Sequence of chain 1.A:
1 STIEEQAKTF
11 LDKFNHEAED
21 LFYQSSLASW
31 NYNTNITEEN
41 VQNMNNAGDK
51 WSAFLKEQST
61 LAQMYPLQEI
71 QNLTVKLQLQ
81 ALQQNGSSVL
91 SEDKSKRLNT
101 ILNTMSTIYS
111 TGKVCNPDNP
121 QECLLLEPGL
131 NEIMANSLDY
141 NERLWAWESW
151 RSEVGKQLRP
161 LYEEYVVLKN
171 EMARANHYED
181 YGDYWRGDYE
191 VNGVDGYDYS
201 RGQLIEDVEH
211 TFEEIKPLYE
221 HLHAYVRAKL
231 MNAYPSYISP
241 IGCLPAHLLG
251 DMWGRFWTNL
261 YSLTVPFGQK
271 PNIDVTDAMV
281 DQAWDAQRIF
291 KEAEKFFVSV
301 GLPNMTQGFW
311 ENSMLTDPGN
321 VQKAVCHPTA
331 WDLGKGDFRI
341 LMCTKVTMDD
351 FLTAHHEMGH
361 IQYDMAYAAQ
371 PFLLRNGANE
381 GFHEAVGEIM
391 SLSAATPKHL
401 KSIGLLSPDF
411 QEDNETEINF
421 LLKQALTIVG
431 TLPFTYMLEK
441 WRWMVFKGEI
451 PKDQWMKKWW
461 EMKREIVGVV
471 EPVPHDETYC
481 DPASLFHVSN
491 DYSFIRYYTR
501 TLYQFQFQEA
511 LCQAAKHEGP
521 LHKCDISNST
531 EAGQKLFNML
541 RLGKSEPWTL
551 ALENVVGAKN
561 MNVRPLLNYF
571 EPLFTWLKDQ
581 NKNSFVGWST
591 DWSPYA

The protein below binds the small molecule below.
Small molecule (SMILES): CC(=O)N[C@@H]1[C@@H](O)[C@H](O)[C@@H](CO)O[C@H]1O

Binding-site contacts:
Ligand atom O5 contacts residue THR37 of chain 1.A at 3.6 Å.
Ligand atom C5 contacts residue THR37 of chain 1.A at 4.1 Å.
Ligand atom N2 contacts residue ASN35 of chain 1.A at 2.9 Å (h-bond).
Ligand atom O5 contacts residue ASN40 of chain 1.A at 4.4 Å.
Ligand atom C5 contacts residue ASN35 of chain 1.A at 3.7 Å.
Ligand atom C1 contacts residue ASN35 of chain 1.A at 1.4 Å.
Ligand atom O5 contacts residue ASN35 of chain 1.A at 2.4 Å (h-bond).
Ligand atom C2 contacts residue ASN35 of chain 1.A at 2.5 Å.
Ligand atom C6 contacts residue THR37 of chain 1.A at 4.1 Å.
Ligand atom C3 contacts residue ASN35 of chain 1.A at 3.8 Å.
Ligand atom C8 contacts residue ASN35 of chain 1.A at 4.4 Å.
Ligand atom C8 contacts residue GLN322 of chain 1.A at 3.1 Å.
Ligand atom O6 contacts residue THR37 of chain 1.A at 3.1 Å.
Ligand atom C4 contacts residue ASN35 of chain 1.A at 4.3 Å.
Ligand atom C7 contacts residue ASN35 of chain 1.A at 3.3 Å.
Ligand atom N2 contacts residue GLN322 of chain 1.A at 4.1 Å.
Ligand atom O7 contacts residue ASN35 of chain 1.A at 3.3 Å (h-bond).
Ligand atom C7 contacts residue GLN322 of chain 1.A at 4.0 Å.
Ligand atom C1 contacts residue THR37 of chain 1.A at 4.3 Å.